This small molecule binds to this protein.
Small molecule (SMILES): Nc1ncnc2c1ncn2[C@@H]1O[C@H](CO[P](=O)(O)O[P](=O)(O)CP(=O)(O)O)[C@@H](O)[C@H]1O

Binding-site contacts:
Ligand atom O1G contacts residue ARG202 of chain 1.F at 3.4 Å (salt-bridge).
Ligand atom C2 contacts residue TYR185 of chain 1.F at 3.4 Å (hydrophobic).
Ligand atom C3' contacts residue THR241 of chain 1.F at 3.3 Å.
Ligand atom O3' contacts residue ASN242 of chain 1.F at 3.8 Å.
Ligand atom PG contacts residue ASP318 of chain 1.F at 3.6 Å.
Ligand atom N6 contacts residue LYS184 of chain 1.F at 3.5 Å (salt-bridge).
Ligand atom PG contacts residue ASN333 of chain 1.F at 3.8 Å.
Ligand atom O2' contacts residue HIS239 of chain 1.F at 3.9 Å.
Ligand atom O1B contacts residue LYS74 of chain 1.F at 3.6 Å (salt-bridge).
Ligand atom O3G contacts residue ASN333 of chain 1.F at 3.6 Å (h-bond).
Ligand atom O1B contacts residue GLU331 of chain 1.F at 2.3 Å (salt-bridge).
Ligand atom O1G contacts residue HIS243 of chain 1.F at 3.7 Å.
Ligand atom C8 contacts residue ILE330 of chain 1.F at 3.9 Å (hydrophobic).
Ligand atom O3G contacts residue GLU331 of chain 1.F at 2.4 Å (salt-bridge).
Ligand atom PB contacts residue GLU331 of chain 1.F at 3.3 Å.
Ligand atom O3G contacts residue ARG222 of chain 1.F at 3.5 Å (salt-bridge).
Ligand atom O2A contacts residue ILE330 of chain 1.F at 3.8 Å.
Ligand atom O2A contacts residue LYS74 of chain 1.F at 3.6 Å.
Ligand atom N1 contacts residue LEU186 of chain 1.F at 3.6 Å (h-bond).
Ligand atom C3B contacts residue GLU331 of chain 1.F at 3.6 Å.
Ligand atom O1A contacts residue GLU331 of chain 1.F at 3.3 Å (salt-bridge).
Ligand atom N1 contacts residue TYR185 of chain 1.F at 3.5 Å.
Ligand atom N6 contacts residue GLN183 of chain 1.F at 3.5 Å (h-bond).
Ligand atom O2G contacts residue GLU331 of chain 1.F at 2.0 Å (salt-bridge).
Ligand atom N7 contacts residue ILE148 of chain 1.F at 3.7 Å.
Ligand atom O2' contacts residue THR241 of chain 1.F at 2.8 Å (h-bond).
Ligand atom PG contacts residue GLU331 of chain 1.F at 2.6 Å.
Ligand atom C2' contacts residue THR241 of chain 1.F at 3.6 Å.
Ligand atom C4' contacts residue ASN242 of chain 1.F at 3.1 Å.
Ligand atom O3' contacts residue THR241 of chain 1.F at 2.1 Å (h-bond).
Ligand atom C8 contacts residue ILE148 of chain 1.F at 3.8 Å (hydrophobic).
Ligand atom C5' contacts residue ASN242 of chain 1.F at 3.0 Å.
Ligand atom N6 contacts residue ILE148 of chain 1.F at 3.5 Å.
Ligand atom N3 contacts residue TYR185 of chain 1.F at 3.7 Å.
Ligand atom N3 contacts residue LYS198 of chain 1.F at 3.1 Å (salt-bridge).
Ligand atom O3' contacts residue ASP200 of chain 1.F at 3.1 Å (salt-bridge).
Ligand atom C2 contacts residue LYS198 of chain 1.F at 3.4 Å.
Ligand atom O2G contacts residue ASN333 of chain 1.F at 2.6 Å (h-bond).
Ligand atom O3G contacts residue ASP318 of chain 1.F at 2.3 Å (salt-bridge).
Ligand atom O1G contacts residue ARG222 of chain 1.F at 3.4 Å (salt-bridge).

Sequence of chain 1.F:
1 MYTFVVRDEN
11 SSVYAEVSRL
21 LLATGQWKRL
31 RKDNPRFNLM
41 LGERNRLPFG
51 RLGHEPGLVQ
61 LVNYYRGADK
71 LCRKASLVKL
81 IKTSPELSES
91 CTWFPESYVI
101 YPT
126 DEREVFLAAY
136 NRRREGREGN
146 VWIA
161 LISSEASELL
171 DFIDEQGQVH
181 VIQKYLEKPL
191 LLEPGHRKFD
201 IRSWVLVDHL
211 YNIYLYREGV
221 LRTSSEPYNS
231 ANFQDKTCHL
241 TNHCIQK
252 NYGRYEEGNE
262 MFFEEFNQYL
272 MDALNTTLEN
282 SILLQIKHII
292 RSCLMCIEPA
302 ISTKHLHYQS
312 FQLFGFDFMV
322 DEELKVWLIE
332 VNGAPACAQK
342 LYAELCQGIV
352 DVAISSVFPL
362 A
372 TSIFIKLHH